Binding-site contacts:
Ligand atom O81 contacts residue HIS54 of chain 2.B at 4.1 Å.
Ligand atom O64 contacts residue HIS54 of chain 2.B at 3.8 Å.
Ligand atom C70 contacts residue HIS54 of chain 2.B at 3.9 Å.
Ligand atom C62 contacts residue GLY55 of chain 2.B at 3.6 Å.
Ligand atom S75 contacts residue ALA334 of chain 2.B at 4.0 Å.
Ligand atom C56 contacts residue PRO29 of chain 2.B at 3.4 Å (hydrophobic).
Ligand atom C70 contacts residue ALA334 of chain 2.B at 3.6 Å (hydrophobic).
Ligand atom C67 contacts residue HIS54 of chain 2.B at 3.8 Å.
Ligand atom C55 contacts residue PRO29 of chain 2.B at 4.0 Å (hydrophobic).
Ligand atom O78 contacts residue HIS54 of chain 2.B at 3.4 Å.
Ligand atom C61 contacts residue HIS54 of chain 2.B at 3.7 Å.
Ligand atom C69 contacts residue HIS54 of chain 2.B at 3.7 Å.
Ligand atom C72 contacts residue HIS54 of chain 2.B at 3.5 Å.
Ligand atom C68 contacts residue HIS54 of chain 2.B at 3.4 Å.
Ligand atom C71 contacts residue ALA334 of chain 2.B at 3.9 Å (hydrophobic).
Ligand atom C62 contacts residue HIS54 of chain 2.B at 4.1 Å.
Ligand atom O81 contacts residue ASN51 of chain 2.B at 3.1 Å (h-bond).
Ligand atom O82 contacts residue ALA334 of chain 2.B at 3.6 Å.
Ligand atom C52 contacts residue PRO29 of chain 2.B at 3.7 Å (hydrophobic).
Ligand atom O54 contacts residue TYR59 of chain 2.B at 3.5 Å.
Ligand atom O80 contacts residue ALA334 of chain 2.B at 3.8 Å.
Ligand atom O84 contacts residue LYS335 of chain 2.B at 3.1 Å (salt-bridge).
Ligand atom O80 contacts residue THR26 of chain 2.B at 3.1 Å (h-bond).
Ligand atom N63 contacts residue HIS54 of chain 2.B at 3.7 Å.
Ligand atom N53 contacts residue PRO29 of chain 2.B at 3.7 Å.
Ligand atom C56 contacts residue TYR59 of chain 2.B at 4.1 Å (hydrophobic).
Ligand atom S75 contacts residue ASN51 of chain 2.B at 3.6 Å.
Ligand atom C76 contacts residue HIS54 of chain 2.B at 3.7 Å.
Ligand atom C71 contacts residue HIS54 of chain 2.B at 3.7 Å.
Ligand atom O64 contacts residue TYR59 of chain 2.B at 3.4 Å.
Ligand atom O82 contacts residue GLY331 of chain 2.B at 3.2 Å.
Ligand atom O80 contacts residue ARG49 of chain 2.B at 3.5 Å (salt-bridge).
Ligand atom O82 contacts residue SER330 of chain 2.B at 3.8 Å.
Ligand atom C66 contacts residue HIS54 of chain 2.B at 3.2 Å.
Ligand atom O80 contacts residue ASN51 of chain 2.B at 3.4 Å (h-bond).
Ligand atom C65 contacts residue HIS54 of chain 2.B at 3.5 Å.
Ligand atom C74 contacts residue HIS54 of chain 2.B at 3.8 Å.
Ligand atom C70 contacts residue ASN51 of chain 2.B at 4.1 Å.
Ligand atom C60 contacts residue GLY55 of chain 2.B at 4.0 Å.
Ligand atom C71 contacts residue ASN51 of chain 2.B at 3.9 Å.

Sequence of chain 2.B:
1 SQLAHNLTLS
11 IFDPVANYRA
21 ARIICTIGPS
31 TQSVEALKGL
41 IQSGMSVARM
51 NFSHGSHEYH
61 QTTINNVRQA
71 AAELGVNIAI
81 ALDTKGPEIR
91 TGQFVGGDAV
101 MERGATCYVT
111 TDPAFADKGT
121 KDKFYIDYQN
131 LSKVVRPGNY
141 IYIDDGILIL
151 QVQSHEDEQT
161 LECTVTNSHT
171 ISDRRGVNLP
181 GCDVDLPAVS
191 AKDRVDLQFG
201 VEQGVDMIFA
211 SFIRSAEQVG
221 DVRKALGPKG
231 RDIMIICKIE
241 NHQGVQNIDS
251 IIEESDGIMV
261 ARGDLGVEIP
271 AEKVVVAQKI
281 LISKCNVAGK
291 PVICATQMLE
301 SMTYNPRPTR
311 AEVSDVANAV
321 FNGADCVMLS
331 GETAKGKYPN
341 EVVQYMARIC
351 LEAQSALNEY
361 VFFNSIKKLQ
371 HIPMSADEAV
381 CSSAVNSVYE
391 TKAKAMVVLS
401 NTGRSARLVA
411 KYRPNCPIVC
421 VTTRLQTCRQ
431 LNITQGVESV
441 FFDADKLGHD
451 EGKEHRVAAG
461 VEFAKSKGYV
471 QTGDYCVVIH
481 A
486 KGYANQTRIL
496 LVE

A protein and the small-molecule ligand that binds it are described below.
Small molecule (SMILES): Cc1ccc(C(=O)Nc2ccc(S(=O)(=O)O)c3cc(S(=O)(=O)O)cc(S(=O)(=O)O)c23)cc1NC(=O)c1cccc(NC(=O)Nc2cccc(C(=O)Nc3cc(C(=O)Nc4ccc(S(=O)(=O)O)c5cc(S(=O)(=O)O)cc(S(=O)(=O)O)c45)ccc3C)c2)c1